This small molecule binds to this protein.
Small molecule (SMILES): CC[C@H](C)[C@H](NC(=O)[C@H](CC(C)C)NC(=O)[C@H](CO)NC(=O)CNC(=O)[C@@H](NC(=O)[C@@H](N)[C@@H](C)O)C(C)C)C(=O)N[C@H](C=O)CCC(N)=O

Binding-site contacts:
Ligand atom CG2 contacts residue GLU245 of chain 4.C at 3.4 Å.
Ligand atom CG2 contacts residue ARG36 of chain 4.C at 3.8 Å.
Ligand atom CB contacts residue ARG35 of chain 4.C at 3.4 Å.
Ligand atom C contacts residue ASP243 of chain 4.C at 4.4 Å.
Ligand atom CG2 contacts residue ARG35 of chain 4.C at 3.9 Å.
Ligand atom CA contacts residue ARG35 of chain 4.C at 4.5 Å.
Ligand atom CB contacts residue ASP243 of chain 4.C at 3.9 Å.
Ligand atom OG contacts residue ARG35 of chain 4.C at 4.2 Å.
Ligand atom O contacts residue ARG29 of chain 4.C at 4.2 Å.
Ligand atom CB contacts residue ARG35 of chain 4.C at 3.8 Å.
Ligand atom C contacts residue ARG35 of chain 4.C at 3.5 Å.
Ligand atom O contacts residue ARG35 of chain 4.C at 3.3 Å (salt-bridge).
Ligand atom N contacts residue ASP243 of chain 4.C at 3.8 Å.
Ligand atom CA contacts residue ASP243 of chain 4.C at 3.3 Å.
Ligand atom C contacts residue ARG29 of chain 4.C at 3.9 Å.
Ligand atom N contacts residue ARG35 of chain 4.C at 4.1 Å.
Ligand atom O contacts residue ILE25 of chain 4.C at 3.8 Å.
Ligand atom O contacts residue ARG35 of chain 4.C at 2.9 Å (salt-bridge).
Ligand atom O contacts residue ARG36 of chain 4.C at 2.9 Å (salt-bridge).
Ligand atom CA contacts residue ARG29 of chain 4.C at 4.2 Å.
Ligand atom CG1 contacts residue ARG35 of chain 4.C at 4.4 Å.
Ligand atom N contacts residue ARG35 of chain 4.C at 4.4 Å.
Ligand atom C contacts residue ARG36 of chain 4.C at 3.2 Å.
Ligand atom C contacts residue ARG35 of chain 4.C at 3.7 Å.
Ligand atom O contacts residue ASP243 of chain 4.C at 4.3 Å.
Ligand atom CB contacts residue ASP243 of chain 4.C at 4.2 Å.
Ligand atom O contacts residue ARG29 of chain 4.C at 3.0 Å (salt-bridge).
Ligand atom CD2 contacts residue ARG29 of chain 4.C at 3.8 Å.
Ligand atom OG contacts residue PHE244 of chain 4.C at 3.7 Å.
Ligand atom N contacts residue ASP243 of chain 4.C at 3.3 Å (salt-bridge).
Ligand atom CA contacts residue ASP243 of chain 4.C at 4.2 Å.
Ligand atom CD1 contacts residue ARG29 of chain 4.C at 3.6 Å.
Ligand atom C contacts residue PRO43 of chain 4.C at 4.5 Å (hydrophobic).
Ligand atom C contacts residue ASP243 of chain 4.C at 3.5 Å.
Ligand atom O contacts residue ASP243 of chain 4.C at 4.3 Å.
Ligand atom N contacts residue ARG35 of chain 4.C at 4.1 Å.
Ligand atom O contacts residue PRO43 of chain 4.C at 3.7 Å.
Ligand atom O contacts residue PHE37 of chain 4.C at 3.8 Å.
Ligand atom CG2 contacts residue PRO43 of chain 4.C at 4.3 Å (hydrophobic).
Ligand atom CG1 contacts residue ASP243 of chain 4.C at 3.3 Å.

Sequence of chain 4.C:
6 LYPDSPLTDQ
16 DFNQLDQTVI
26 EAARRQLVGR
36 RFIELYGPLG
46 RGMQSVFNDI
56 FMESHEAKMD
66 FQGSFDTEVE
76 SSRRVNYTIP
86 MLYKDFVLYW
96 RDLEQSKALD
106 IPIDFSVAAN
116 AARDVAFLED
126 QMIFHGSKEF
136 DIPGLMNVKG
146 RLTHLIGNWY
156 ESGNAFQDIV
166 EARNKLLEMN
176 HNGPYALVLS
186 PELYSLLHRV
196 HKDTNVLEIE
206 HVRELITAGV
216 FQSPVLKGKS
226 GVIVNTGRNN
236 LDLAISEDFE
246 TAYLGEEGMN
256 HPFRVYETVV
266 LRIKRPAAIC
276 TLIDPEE